Sequence of chain 1.D:
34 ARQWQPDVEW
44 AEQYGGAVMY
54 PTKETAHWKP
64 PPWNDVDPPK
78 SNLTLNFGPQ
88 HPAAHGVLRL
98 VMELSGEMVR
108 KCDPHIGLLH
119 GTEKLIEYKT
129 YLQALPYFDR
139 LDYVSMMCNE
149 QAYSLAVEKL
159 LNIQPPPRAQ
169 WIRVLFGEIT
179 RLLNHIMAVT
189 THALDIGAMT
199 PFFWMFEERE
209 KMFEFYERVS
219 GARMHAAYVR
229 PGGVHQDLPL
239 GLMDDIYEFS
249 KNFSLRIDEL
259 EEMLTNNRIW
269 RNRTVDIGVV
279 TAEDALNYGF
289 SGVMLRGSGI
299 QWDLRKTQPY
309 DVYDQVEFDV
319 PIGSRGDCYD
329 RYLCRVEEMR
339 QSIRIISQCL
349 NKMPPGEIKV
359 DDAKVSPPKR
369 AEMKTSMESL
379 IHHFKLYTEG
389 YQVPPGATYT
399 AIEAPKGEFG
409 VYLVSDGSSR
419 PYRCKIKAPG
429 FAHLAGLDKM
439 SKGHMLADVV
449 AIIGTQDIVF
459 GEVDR

Sequence of chain 1.F:
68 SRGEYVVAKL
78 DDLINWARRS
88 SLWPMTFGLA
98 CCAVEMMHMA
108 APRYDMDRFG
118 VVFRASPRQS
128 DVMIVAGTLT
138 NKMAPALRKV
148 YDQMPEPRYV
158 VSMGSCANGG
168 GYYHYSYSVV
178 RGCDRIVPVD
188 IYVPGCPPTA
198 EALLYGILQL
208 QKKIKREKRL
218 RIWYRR

Binding-site contacts:
Ligand atom C27 contacts residue LEU96 of chain 1.F at 3.6 Å (hydrophobic).
Ligand atom C07 contacts residue PHE120 of chain 1.F at 3.8 Å (hydrophobic).
Ligand atom C01 contacts residue PHE201 of chain 1.D at 3.6 Å (hydrophobic).
Ligand atom O16 contacts residue HIS92 of chain 1.D at 3.3 Å (h-bond).
Ligand atom O26 contacts residue ALA100 of chain 1.F at 3.8 Å.
Ligand atom C05 contacts residue PHE200 of chain 1.D at 3.7 Å (hydrophobic).
Ligand atom O08 contacts residue PHE120 of chain 1.F at 3.1 Å.
Ligand atom C15 contacts residue HIS92 of chain 1.D at 3.5 Å.
Ligand atom C05 contacts residue MET104 of chain 1.F at 3.7 Å (hydrophobic).
Ligand atom C05 contacts residue LEU192 of chain 1.D at 3.6 Å (hydrophobic).
Ligand atom C17 contacts residue HIS92 of chain 1.D at 3.8 Å.
Ligand atom C10 contacts residue THR93 of chain 1.F at 3.2 Å.
Ligand atom C27 contacts residue GLY95 of chain 1.F at 3.4 Å.
Ligand atom O16 contacts residue THR189 of chain 1.D at 3.5 Å.
Ligand atom O25 contacts residue GLY95 of chain 1.F at 3.1 Å (h-bond).
Ligand atom C29 contacts residue TYR141 of chain 1.D at 3.9 Å (hydrophobic).
Ligand atom C07 contacts residue MET104 of chain 1.F at 3.5 Å (hydrophobic).
Ligand atom C23 contacts residue PRO89 of chain 1.D at 3.5 Å (hydrophobic).
Ligand atom O28 contacts residue TYR141 of chain 1.D at 3.4 Å.
Ligand atom O26 contacts residue TYR141 of chain 1.D at 3.1 Å (h-bond).
Ligand atom C12 contacts residue THR93 of chain 1.F at 3.9 Å.
Ligand atom C27 contacts residue TYR141 of chain 1.D at 3.5 Å (hydrophobic).
Ligand atom C11 contacts residue THR93 of chain 1.F at 3.5 Å.
Ligand atom C27 contacts residue GLY93 of chain 1.D at 3.7 Å.
Ligand atom C09 contacts residue MET103 of chain 1.F at 3.7 Å (hydrophobic).
Ligand atom C06 contacts residue MET104 of chain 1.F at 3.5 Å (hydrophobic).
Ligand atom C09 contacts residue THR93 of chain 1.F at 3.3 Å.
Ligand atom C20 contacts residue HIS92 of chain 1.D at 3.8 Å.
Ligand atom C27 contacts residue ALA97 of chain 1.F at 3.9 Å (hydrophobic).
Ligand atom O08 contacts residue MET104 of chain 1.F at 3.7 Å.
Ligand atom C01 contacts residue ALA107 of chain 1.F at 3.8 Å (hydrophobic).
Ligand atom C27 contacts residue ALA100 of chain 1.F at 3.7 Å (hydrophobic).
Ligand atom C15 contacts residue PRO89 of chain 1.D at 3.5 Å (hydrophobic).
Ligand atom C29 contacts residue VAL457 of chain 1.D at 3.7 Å (hydrophobic).
Ligand atom C14 contacts residue PRO89 of chain 1.D at 3.3 Å (hydrophobic).
Ligand atom C07 contacts residue THR93 of chain 1.F at 3.7 Å.
Ligand atom C09 contacts residue PHE120 of chain 1.F at 3.7 Å (hydrophobic).
Ligand atom C21 contacts residue GLY93 of chain 1.D at 3.9 Å.
Ligand atom C04 contacts residue PHE200 of chain 1.D at 3.8 Å (hydrophobic).
Ligand atom C21 contacts residue HIS92 of chain 1.D at 3.9 Å.

The small molecule below binds the protein below.
Small molecule (SMILES): C=C(C)[C@H]1Cc2c(ccc3c2O[C@@H]2COc4cc(OC)c(OC)cc4[C@@H]2C3=O)O1